Sequence of chain 1.C:
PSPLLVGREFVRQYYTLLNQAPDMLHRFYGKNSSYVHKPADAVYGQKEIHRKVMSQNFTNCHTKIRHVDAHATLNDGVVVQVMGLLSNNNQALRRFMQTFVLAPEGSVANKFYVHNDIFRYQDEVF

Binding-site contacts:
Ligand atom CD contacts residue ASN122 of chain 1.C at 3.4 Å.
Ligand atom CZ contacts residue PHE15 of chain 1.C at 3.6 Å (hydrophobic).
Ligand atom N contacts residue ASN122 of chain 1.C at 3.2 Å (h-bond).
Ligand atom CD1 contacts residue PHE33 of chain 1.C at 3.5 Å (hydrophobic).
Ligand atom O contacts residue PHE124 of chain 1.C at 2.8 Å (h-bond).
Ligand atom N contacts residue GLN58 of chain 1.C at 2.6 Å (h-bond).
Ligand atom CG2 contacts residue ARG32 of chain 1.C at 3.5 Å.
Ligand atom CE1 contacts residue ASN122 of chain 1.C at 3.5 Å.
Ligand atom CA contacts residue ARG32 of chain 1.C at 3.7 Å.
Ligand atom N contacts residue ARG32 of chain 1.C at 2.8 Å (salt-bridge).
Ligand atom CA contacts residue ASN122 of chain 1.C at 3.5 Å.
Ligand atom CD1 contacts residue ASN122 of chain 1.C at 3.1 Å.
Ligand atom C contacts residue PHE124 of chain 1.C at 3.5 Å (hydrophobic).
Ligand atom CD1 contacts residue PHE124 of chain 1.C at 3.5 Å (hydrophobic).
Ligand atom CA contacts residue PHE124 of chain 1.C at 3.4 Å (hydrophobic).
Ligand atom NE2 contacts residue TYR125 of chain 1.C at 3.3 Å.
Ligand atom C contacts residue GLN58 of chain 1.C at 3.4 Å.
Ligand atom CA contacts residue ARG32 of chain 1.C at 3.5 Å.
Ligand atom OG contacts residue HIS31 of chain 1.C at 3.4 Å (h-bond).
Ligand atom CA contacts residue GLN58 of chain 1.C at 3.5 Å.
Ligand atom OE1 contacts residue TYR125 of chain 1.C at 3.7 Å.
Ligand atom CA contacts residue GLN58 of chain 1.C at 3.3 Å.
Ligand atom O contacts residue ARG32 of chain 1.C at 2.8 Å (salt-bridge).
Ligand atom OG contacts residue ARG32 of chain 1.C at 3.2 Å (salt-bridge).
Ligand atom CZ contacts residue VAL11 of chain 1.C at 3.4 Å (hydrophobic).
Ligand atom N contacts residue ASN122 of chain 1.C at 3.0 Å (h-bond).
Ligand atom CE2 contacts residue PHE15 of chain 1.C at 3.6 Å (hydrophobic).
Ligand atom O contacts residue PHE33 of chain 1.C at 3.6 Å.
Ligand atom O contacts residue LYS123 of chain 1.C at 3.3 Å.
Ligand atom O contacts residue ASN122 of chain 1.C at 3.6 Å (h-bond).
Ligand atom N contacts residue ARG32 of chain 1.C at 3.4 Å (salt-bridge).
Ligand atom O contacts residue LYS123 of chain 1.C at 3.1 Å.
Ligand atom CD2 contacts residue GLN18 of chain 1.C at 3.5 Å.
Ligand atom O contacts residue GLN58 of chain 1.C at 2.8 Å (h-bond).
Ligand atom O contacts residue PHE124 of chain 1.C at 3.5 Å (h-bond).
Ligand atom CG contacts residue ARG32 of chain 1.C at 3.4 Å.
Ligand atom N contacts residue ASN122 of chain 1.C at 2.9 Å (h-bond).
Ligand atom C contacts residue ARG32 of chain 1.C at 3.6 Å.
Ligand atom NE2 contacts residue PHE124 of chain 1.C at 2.7 Å (h-bond).
Ligand atom CD contacts residue TYR125 of chain 1.C at 3.5 Å (hydrophobic).

A small-molecule ligand and the protein it binds are described below.
Small molecule (SMILES): CC[C@H](C)[C@H](NC(=O)[C@H](Cc1ccccc1)NC(=O)[C@H](CC(N)=O)NC(=O)[C@H](Cc1ccc(O)cc1)NC(=O)[C@@H]1CCCN1)C(=O)N[C@@H](CCC(N)=O)C(=O)N[C@@H](CC(=O)O)C(=O)N[C@@H](CO)C(=O)N[C@H](C=O)CCSC